Sequence of chain 1.K:
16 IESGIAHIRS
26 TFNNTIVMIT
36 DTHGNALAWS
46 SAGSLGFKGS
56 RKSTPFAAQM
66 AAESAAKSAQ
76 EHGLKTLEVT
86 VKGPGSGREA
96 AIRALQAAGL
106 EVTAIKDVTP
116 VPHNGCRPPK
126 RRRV

This small molecule binds to this protein.
Small molecule (SMILES): Nc1ccn([C@@H]2O[C@H](CO[P](=O)(O)O[C@H]3[C@@H](O)[C@H](n4ccc(=O)[nH]c4=O)O[C@@H]3CO[P](=O)(O)O[C@H]3[C@@H](O)[C@H](n4ccc(=O)[nH]c4=O)O[C@@H]3CO[P](=O)(O)O[C@H]3[C@@H](O)[C@H](n4cnc5c(N)ncnc54)O[C@@H]3CO[P](=O)(O)O[C@H]3[C@@H](O)[C@H](n4cnc5c(N)ncnc54)O[C@@H]3CO[P](=O)(O)O[C@H]3[C@@H](O)[C@H](n4cnc5c(N)ncnc54)O[C@@H]3COP(=O)=O)[C@@H](O[P](=O)(O)OC[C@H]3O[C@@H](n4ccc(=O)[nH]c4=O)[C@H](O)[C@@H]3O[P](=O)(O)OC[C@H]3O[C@@H](n4cnc5c(N)ncnc54)[C@H](O)[C@@H]3O[P](=O)(O)OC[C@H]3O[C@@H](n4cnc5c(N)ncnc54)[C@H](O)[C@@H]3O)[C@H]2O)c(=O)n1

Binding-site contacts:
Ligand atom C2 contacts residue GLY81 of chain 1.G at 4.3 Å.
Ligand atom N1 contacts residue GLY81 of chain 1.G at 3.8 Å.
Ligand atom O3' contacts residue ARG128 of chain 1.K at 3.0 Å (salt-bridge).
Ligand atom P contacts residue ARG128 of chain 1.K at 3.2 Å.
Ligand atom O5' contacts residue ARG128 of chain 1.K at 2.4 Å (salt-bridge).
Ligand atom C3' contacts residue ARG128 of chain 1.K at 3.6 Å.
Ligand atom OP2 contacts residue ARG128 of chain 1.K at 3.2 Å (salt-bridge).
Ligand atom C4' contacts residue ARG128 of chain 1.K at 3.5 Å.
Ligand atom C5' contacts residue ARG128 of chain 1.K at 3.3 Å.
Ligand atom OP1 contacts residue ARG128 of chain 1.K at 3.0 Å (salt-bridge).
Ligand atom P contacts residue ARG128 of chain 1.K at 3.3 Å.
Ligand atom OP2 contacts residue ARG128 of chain 1.K at 3.6 Å (salt-bridge).
Ligand atom OP1 contacts residue ARG128 of chain 1.K at 3.5 Å (salt-bridge).

Sequence of chain 1.G:
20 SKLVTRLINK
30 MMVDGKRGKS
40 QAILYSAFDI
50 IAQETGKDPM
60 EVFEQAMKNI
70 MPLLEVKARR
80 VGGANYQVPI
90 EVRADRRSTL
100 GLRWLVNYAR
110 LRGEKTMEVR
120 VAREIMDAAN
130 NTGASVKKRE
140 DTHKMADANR